Binding-site contacts:
Ligand atom CD contacts residue PHE185 of chain 1.B at 3.6 Å (hydrophobic).
Ligand atom OXT contacts residue ALA478 of chain 1.B at 4.5 Å.
Ligand atom CG contacts residue ILE189 of chain 1.B at 3.8 Å (hydrophobic).
Ligand atom OXT contacts residue LYS321 of chain 1.B at 4.3 Å.
Ligand atom OXT contacts residue GLY477 of chain 1.B at 3.3 Å (h-bond).
Ligand atom OXT contacts residue PHE185 of chain 1.B at 3.7 Å.
Ligand atom CB contacts residue ALA478 of chain 1.B at 4.2 Å (hydrophobic).
Ligand atom C contacts residue ALA478 of chain 1.B at 3.7 Å (hydrophobic).
Ligand atom O contacts residue PHE485 of chain 1.B at 3.7 Å.
Ligand atom CB contacts residue GLU137 of chain 1.B at 4.0 Å.
Ligand atom OXT contacts residue SER323 of chain 1.B at 3.0 Å (h-bond).
Ligand atom O contacts residue SER323 of chain 1.B at 3.1 Å (h-bond).
Ligand atom C contacts residue SER323 of chain 1.B at 3.4 Å.
Ligand atom CA contacts residue GLU137 of chain 1.B at 3.9 Å.
Ligand atom C contacts residue PHE485 of chain 1.B at 4.5 Å (hydrophobic).
Ligand atom CA contacts residue ALA478 of chain 1.B at 3.8 Å (hydrophobic).
Ligand atom CD contacts residue ILE189 of chain 1.B at 3.9 Å (hydrophobic).
Ligand atom O contacts residue THR476 of chain 1.B at 3.8 Å.
Ligand atom CG contacts residue PHE485 of chain 1.B at 3.9 Å (hydrophobic).
Ligand atom CB contacts residue PHE485 of chain 1.B at 3.4 Å (hydrophobic).
Ligand atom N contacts residue PHE185 of chain 1.B at 3.7 Å.
Ligand atom CG contacts residue GLU137 of chain 1.B at 3.1 Å.
Ligand atom O contacts residue GLY477 of chain 1.B at 3.2 Å (h-bond).
Ligand atom C contacts residue GLY477 of chain 1.B at 3.4 Å.
Ligand atom C contacts residue THR476 of chain 1.B at 4.3 Å.
Ligand atom OXT contacts residue THR476 of chain 1.B at 4.2 Å.
Ligand atom CD contacts residue GLU137 of chain 1.B at 3.1 Å.
Ligand atom O contacts residue ALA478 of chain 1.B at 3.3 Å (h-bond).
Ligand atom N contacts residue GLU137 of chain 1.B at 2.8 Å (salt-bridge).
Ligand atom N contacts residue ALA478 of chain 1.B at 4.5 Å.
Ligand atom CA contacts residue GLY477 of chain 1.B at 4.4 Å.

This protein binds this small molecule.
Small molecule (SMILES): O=C(O)[C@H]1CCCN1

Sequence of chain 1.B:
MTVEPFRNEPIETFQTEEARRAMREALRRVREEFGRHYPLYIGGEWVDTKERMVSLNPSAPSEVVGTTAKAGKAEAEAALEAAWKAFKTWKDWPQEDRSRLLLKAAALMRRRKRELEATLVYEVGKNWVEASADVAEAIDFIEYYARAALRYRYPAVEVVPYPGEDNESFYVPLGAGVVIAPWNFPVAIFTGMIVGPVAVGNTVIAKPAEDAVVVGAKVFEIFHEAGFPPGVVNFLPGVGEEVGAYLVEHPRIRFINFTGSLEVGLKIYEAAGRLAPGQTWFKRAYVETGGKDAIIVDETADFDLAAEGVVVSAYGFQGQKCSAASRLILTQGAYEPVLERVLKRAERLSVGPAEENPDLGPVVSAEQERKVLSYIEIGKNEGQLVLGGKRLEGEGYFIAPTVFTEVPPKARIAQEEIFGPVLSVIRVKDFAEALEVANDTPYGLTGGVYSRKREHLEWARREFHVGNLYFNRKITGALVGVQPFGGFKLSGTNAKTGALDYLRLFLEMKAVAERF